Binding-site contacts:
Ligand atom O4 contacts residue TYR83 of chain 1.A at 4.4 Å.
Ligand atom C5 contacts residue ASP261 of chain 1.A at 4.3 Å.
Ligand atom C3 contacts residue ARG260 of chain 1.A at 3.6 Å.
Ligand atom O4 contacts residue PHE178 of chain 1.A at 3.5 Å.
Ligand atom O5 contacts residue ASP261 of chain 1.A at 3.3 Å (salt-bridge).
Ligand atom O4 contacts residue LEU175 of chain 1.A at 2.7 Å (h-bond).
Ligand atom O1 contacts residue ASP261 of chain 1.A at 3.5 Å (salt-bridge).
Ligand atom O4 contacts residue ARG260 of chain 1.A at 4.5 Å.
Ligand atom C4 contacts residue TYR179 of chain 1.A at 4.2 Å (hydrophobic).
Ligand atom O2 contacts residue ASP261 of chain 1.A at 4.3 Å.
Ligand atom C5 contacts residue TYR83 of chain 1.A at 3.9 Å (hydrophobic).
Ligand atom O4 contacts residue TYR179 of chain 1.A at 3.6 Å.
Ligand atom C2 contacts residue ARG260 of chain 1.A at 4.5 Å.
Ligand atom O2 contacts residue ARG260 of chain 1.A at 3.6 Å (salt-bridge).
Ligand atom C4 contacts residue LEU175 of chain 1.A at 3.9 Å (hydrophobic).
Ligand atom C1 contacts residue ASP261 of chain 1.A at 3.4 Å.
Ligand atom O3 contacts residue PHE178 of chain 1.A at 3.5 Å.
Ligand atom O3 contacts residue ARG260 of chain 1.A at 2.6 Å (salt-bridge).
Ligand atom C3 contacts residue ASP261 of chain 1.A at 4.5 Å.
Ligand atom O5 contacts residue VAL87 of chain 1.A at 4.2 Å.

A small-molecule ligand and the protein it binds are described below.
Small molecule (SMILES): O[C@@H]1[C@@H](O)[C@H](O)OC[C@H]1O

Sequence of chain 1.A:
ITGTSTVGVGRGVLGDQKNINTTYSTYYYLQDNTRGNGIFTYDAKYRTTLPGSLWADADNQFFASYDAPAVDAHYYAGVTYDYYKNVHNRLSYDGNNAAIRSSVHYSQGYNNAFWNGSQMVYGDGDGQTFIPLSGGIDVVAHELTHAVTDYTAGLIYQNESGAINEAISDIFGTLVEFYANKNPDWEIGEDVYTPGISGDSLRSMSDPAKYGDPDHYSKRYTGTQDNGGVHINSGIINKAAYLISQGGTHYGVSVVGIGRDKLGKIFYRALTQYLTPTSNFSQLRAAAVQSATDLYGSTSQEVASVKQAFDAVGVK